Binding-site contacts:
Ligand atom O6 contacts residue ASN284 of chain 1.C at 4.5 Å.
Ligand atom C8 contacts residue LYS298 of chain 1.C at 3.6 Å.
Ligand atom O5 contacts residue ASN284 of chain 1.C at 2.4 Å (h-bond).
Ligand atom C5 contacts residue ASN297 of chain 1.C at 4.1 Å.
Ligand atom C7 contacts residue ASN284 of chain 1.C at 4.0 Å.
Ligand atom O7 contacts residue ASN284 of chain 1.C at 3.2 Å (h-bond).
Ligand atom C2 contacts residue ASN284 of chain 1.C at 3.3 Å.
Ligand atom O6 contacts residue GLU69 of chain 1.D at 4.0 Å.
Ligand atom C6 contacts residue ASN284 of chain 1.C at 4.3 Å.
Ligand atom O5 contacts residue ASN297 of chain 1.C at 3.6 Å.
Ligand atom N2 contacts residue ASN284 of chain 1.C at 4.0 Å.
Ligand atom C1 contacts residue VAL296 of chain 1.C at 3.6 Å (hydrophobic).
Ligand atom N2 contacts residue VAL296 of chain 1.C at 4.4 Å.
Ligand atom O6 contacts residue PRO283 of chain 1.C at 4.3 Å.
Ligand atom C1 contacts residue ASN284 of chain 1.C at 2.7 Å.
Ligand atom C5 contacts residue ASN284 of chain 1.C at 3.8 Å.
Ligand atom O6 contacts residue ASN297 of chain 1.C at 3.7 Å.
Ligand atom C1 contacts residue ASN297 of chain 1.C at 4.0 Å.

A protein and the small-molecule ligand that binds it are described below.
Small molecule (SMILES): CC(=O)N[C@H]1[C@H](O[C@H]2[C@H](O)[C@@H](NC(C)=O)CO[C@@H]2CO)O[C@H](CO)[C@@H](O[C@@H]2O[C@H](CO)[C@@H](O)[C@H](O[C@H]3O[C@H](CO)[C@@H](O)[C@H](O)[C@@H]3O[C@@H]3O[C@H](CO)[C@@H](O)[C@H](O)[C@H]3NC(C)=O)[C@@H]2O)[C@@H]1O

Sequence of chain 1.D:
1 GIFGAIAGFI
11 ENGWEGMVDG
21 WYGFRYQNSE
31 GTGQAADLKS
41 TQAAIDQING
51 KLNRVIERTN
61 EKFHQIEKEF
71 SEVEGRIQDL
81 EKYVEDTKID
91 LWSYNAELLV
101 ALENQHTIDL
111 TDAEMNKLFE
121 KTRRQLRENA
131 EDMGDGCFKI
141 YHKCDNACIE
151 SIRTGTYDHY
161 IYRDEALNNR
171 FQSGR

Sequence of chain 1.C:
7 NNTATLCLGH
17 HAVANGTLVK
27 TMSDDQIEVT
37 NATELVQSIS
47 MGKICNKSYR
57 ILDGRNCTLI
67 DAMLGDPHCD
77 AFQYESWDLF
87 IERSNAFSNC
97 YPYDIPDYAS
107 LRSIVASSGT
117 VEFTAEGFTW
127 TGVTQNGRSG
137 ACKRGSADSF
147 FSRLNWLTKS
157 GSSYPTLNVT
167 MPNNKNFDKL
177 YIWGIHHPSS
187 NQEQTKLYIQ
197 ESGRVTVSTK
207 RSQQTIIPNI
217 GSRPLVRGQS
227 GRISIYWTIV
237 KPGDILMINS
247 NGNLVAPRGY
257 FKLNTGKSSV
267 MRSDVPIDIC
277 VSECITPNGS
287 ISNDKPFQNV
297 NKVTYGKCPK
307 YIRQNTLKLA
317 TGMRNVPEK